Binding-site contacts:
Ligand atom PB contacts residue LYS20 of chain 1.A at 3.5 Å.
Ligand atom O1A contacts residue CYS22 of chain 1.A at 2.9 Å (h-bond).
Ligand atom N9 contacts residue LYS120 of chain 1.A at 3.7 Å.
Ligand atom O6 contacts residue ALA163 of chain 1.A at 2.7 Å (h-bond).
Ligand atom O2B contacts residue LYS20 of chain 1.A at 3.6 Å.
Ligand atom O2A contacts residue VAL37 of chain 1.A at 3.4 Å.
Ligand atom O2B contacts residue MG1 of chain 1.D at 2.4 Å.
Ligand atom O1A contacts residue GLY19 of chain 1.A at 3.3 Å.
Ligand atom O1G contacts residue LYS20 of chain 1.A at 3.1 Å (salt-bridge).
Ligand atom O1G contacts residue GLY16 of chain 1.A at 3.5 Å.
Ligand atom N2 contacts residue ASP122 of chain 1.A at 2.9 Å (salt-bridge).
Ligand atom O1B contacts residue LYS20 of chain 1.A at 2.6 Å (salt-bridge).
Ligand atom C5 contacts residue LYS120 of chain 1.A at 3.4 Å.
Ligand atom O6 contacts residue ASP122 of chain 1.A at 3.4 Å (salt-bridge).
Ligand atom O2G contacts residue THR39 of chain 1.A at 2.5 Å (h-bond).
Ligand atom N1 contacts residue ASP122 of chain 1.A at 3.0 Å (salt-bridge).
Ligand atom PB contacts residue MG1 of chain 1.D at 3.5 Å.
Ligand atom PG contacts residue MG1 of chain 1.D at 3.0 Å.
Ligand atom C6 contacts residue LYS120 of chain 1.A at 3.3 Å.
Ligand atom C2 contacts residue ASP122 of chain 1.A at 3.6 Å.
Ligand atom O1B contacts residue GLY19 of chain 1.A at 3.2 Å (h-bond).
Ligand atom O1B contacts residue ALA17 of chain 1.A at 3.5 Å (h-bond).
Ligand atom O6 contacts residue LYS120 of chain 1.A at 3.4 Å.
Ligand atom O6 contacts residue SER162 of chain 1.A at 3.4 Å.
Ligand atom O1B contacts residue CYS18 of chain 1.A at 3.3 Å (h-bond).
Ligand atom O6 contacts residue LYS164 of chain 1.A at 3.2 Å (salt-bridge).
Ligand atom C8 contacts residue LYS120 of chain 1.A at 3.7 Å.
Ligand atom O3A contacts residue LYS20 of chain 1.A at 3.3 Å (salt-bridge).
Ligand atom O2B contacts residue THR21 of chain 1.A at 2.4 Å (h-bond).
Ligand atom O2G contacts residue THR21 of chain 1.A at 3.2 Å (h-bond).
Ligand atom N3B contacts residue ALA17 of chain 1.A at 3.3 Å (h-bond).
Ligand atom N3B contacts residue MG1 of chain 1.D at 3.6 Å.
Ligand atom O1G contacts residue MG1 of chain 1.D at 3.3 Å.
Ligand atom N1 contacts residue LYS120 of chain 1.A at 3.6 Å.
Ligand atom O4' contacts residue LYS120 of chain 1.A at 3.5 Å (salt-bridge).
Ligand atom C8 contacts residue CYS22 of chain 1.A at 3.5 Å (hydrophobic).
Ligand atom O3G contacts residue GLN65 of chain 1.A at 3.7 Å.
Ligand atom N1 contacts residue LYS164 of chain 1.A at 3.6 Å.
Ligand atom O2G contacts residue MG1 of chain 1.D at 1.8 Å.
Ligand atom O3A contacts residue GLY19 of chain 1.A at 2.9 Å (h-bond).

Sequence of chain 1.A:
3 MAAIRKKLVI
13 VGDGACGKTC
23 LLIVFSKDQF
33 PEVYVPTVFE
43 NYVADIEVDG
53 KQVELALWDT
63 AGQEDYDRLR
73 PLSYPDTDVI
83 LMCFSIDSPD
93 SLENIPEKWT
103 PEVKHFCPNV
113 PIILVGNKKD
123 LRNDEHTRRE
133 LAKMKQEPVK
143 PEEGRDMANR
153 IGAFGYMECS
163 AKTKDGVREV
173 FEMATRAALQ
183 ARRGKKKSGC

The small molecule below binds the protein below.
Small molecule (SMILES): Nc1nc2c(ncn2[C@@H]2O[C@H](CO[P](=O)(O)O[P](=O)(O)NP(=O)(O)O)[C@@H](O)[C@H]2O)c(=O)[nH]1